A small-molecule ligand and the protein it binds are described below.
Small molecule (SMILES): CC(C)[C@H](NC(=O)[C@H](CCCN=C(N)N)NC(=O)[C@@H](N)CCC(=O)O)C(=O)N[C@H](C=O)CCCCN

Sequence of chain 27.B:
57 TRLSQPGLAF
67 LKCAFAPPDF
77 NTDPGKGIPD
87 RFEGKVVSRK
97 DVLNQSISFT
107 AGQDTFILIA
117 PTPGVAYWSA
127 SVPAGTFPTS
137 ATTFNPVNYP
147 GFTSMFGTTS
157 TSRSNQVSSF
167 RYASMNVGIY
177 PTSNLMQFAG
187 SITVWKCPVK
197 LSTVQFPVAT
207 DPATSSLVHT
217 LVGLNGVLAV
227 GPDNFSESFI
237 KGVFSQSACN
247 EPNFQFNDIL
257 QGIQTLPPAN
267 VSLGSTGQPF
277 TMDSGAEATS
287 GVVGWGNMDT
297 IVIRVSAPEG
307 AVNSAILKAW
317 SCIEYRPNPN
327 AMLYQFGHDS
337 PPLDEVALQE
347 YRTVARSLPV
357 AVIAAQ

Binding-site contacts:
Ligand atom CG2 contacts residue PHE76 of chain 27.B at 3.8 Å (hydrophobic).